Sequence of chain 1.B:
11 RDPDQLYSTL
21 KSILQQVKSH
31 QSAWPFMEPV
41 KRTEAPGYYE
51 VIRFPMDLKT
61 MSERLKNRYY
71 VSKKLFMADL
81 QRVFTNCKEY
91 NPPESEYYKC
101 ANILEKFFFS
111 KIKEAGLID

Binding-site contacts:
Ligand atom SAG contacts residue PRO35 of chain 1.B at 3.3 Å (h-bond).
Ligand atom CAI contacts residue TYR90 of chain 1.B at 3.8 Å (hydrophobic).
Ligand atom NAB contacts residue CYS87 of chain 1.B at 4.5 Å.
Ligand atom CAI contacts residue ASN91 of chain 1.B at 3.2 Å.
Ligand atom CAK contacts residue ALA45 of chain 1.B at 4.0 Å (hydrophobic).
Ligand atom CAJ contacts residue ALA45 of chain 1.B at 4.5 Å (hydrophobic).
Ligand atom CAK contacts residue GLU44 of chain 1.B at 4.0 Å.
Ligand atom NAM contacts residue GLU44 of chain 1.B at 2.9 Å (salt-bridge).
Ligand atom CAJ contacts residue ASN91 of chain 1.B at 3.6 Å.
Ligand atom CAF contacts residue ALA45 of chain 1.B at 4.1 Å (hydrophobic).
Ligand atom NAM contacts residue TYR97 of chain 1.B at 4.1 Å.
Ligand atom CAH contacts residue PRO35 of chain 1.B at 3.6 Å (hydrophobic).
Ligand atom CAL contacts residue ALA45 of chain 1.B at 4.3 Å (hydrophobic).
Ligand atom CAL contacts residue TYR97 of chain 1.B at 4.3 Å (hydrophobic).
Ligand atom NAA contacts residue TYR97 of chain 1.B at 4.4 Å.
Ligand atom CAC contacts residue VAL40 of chain 1.B at 4.5 Å (hydrophobic).
Ligand atom CAJ contacts residue TYR90 of chain 1.B at 3.7 Å (hydrophobic).
Ligand atom CAD contacts residue TYR97 of chain 1.B at 3.6 Å (hydrophobic).
Ligand atom CAJ contacts residue TYR97 of chain 1.B at 3.4 Å (hydrophobic).
Ligand atom NAB contacts residue TYR90 of chain 1.B at 4.5 Å.
Ligand atom CAD contacts residue ASN91 of chain 1.B at 4.3 Å.
Ligand atom NAA contacts residue ASN91 of chain 1.B at 3.4 Å (h-bond).
Ligand atom CAC contacts residue TYR97 of chain 1.B at 4.0 Å (hydrophobic).
Ligand atom NAA contacts residue PHE36 of chain 1.B at 4.4 Å.
Ligand atom SAG contacts residue VAL40 of chain 1.B at 4.2 Å.
Ligand atom CAF contacts residue GLU44 of chain 1.B at 3.9 Å.
Ligand atom CAF contacts residue TYR97 of chain 1.B at 3.2 Å (hydrophobic).
Ligand atom CAE contacts residue TYR97 of chain 1.B at 3.5 Å (hydrophobic).
Ligand atom NAB contacts residue TYR97 of chain 1.B at 4.0 Å.
Ligand atom CAC contacts residue ASN91 of chain 1.B at 4.2 Å.
Ligand atom CAH contacts residue TYR97 of chain 1.B at 4.0 Å (hydrophobic).
Ligand atom CAH contacts residue VAL40 of chain 1.B at 4.0 Å (hydrophobic).
Ligand atom NAA contacts residue CYS87 of chain 1.B at 3.8 Å.
Ligand atom CAI contacts residue TYR97 of chain 1.B at 3.3 Å (hydrophobic).
Ligand atom CAK contacts residue TYR97 of chain 1.B at 3.6 Å (hydrophobic).
Ligand atom CAL contacts residue GLU44 of chain 1.B at 3.4 Å.
Ligand atom NAB contacts residue ASN91 of chain 1.B at 3.0 Å (h-bond).
Ligand atom SAG contacts residue PHE36 of chain 1.B at 4.0 Å.

The protein below binds the small molecule below.
Small molecule (SMILES): NCc1ccc(-c2csnn2)cc1